Sequence of chain 1.DA:
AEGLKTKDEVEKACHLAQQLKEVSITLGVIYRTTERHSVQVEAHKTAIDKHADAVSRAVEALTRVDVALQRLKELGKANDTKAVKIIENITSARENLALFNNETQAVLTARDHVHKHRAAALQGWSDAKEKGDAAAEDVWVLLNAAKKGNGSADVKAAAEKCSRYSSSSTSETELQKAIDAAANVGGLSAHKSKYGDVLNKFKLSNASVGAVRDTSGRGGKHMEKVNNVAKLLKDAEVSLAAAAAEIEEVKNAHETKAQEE

Binding-site contacts:
Ligand atom O6 contacts residue SER171 of chain 1.DA at 3.3 Å.
Ligand atom N2 contacts residue GLU172 of chain 1.DA at 4.3 Å.
Ligand atom O6 contacts residue GLU172 of chain 1.DA at 4.1 Å.
Ligand atom O6 contacts residue PHE202 of chain 1.DA at 4.5 Å.
Ligand atom C6 contacts residue THR170 of chain 1.DA at 4.2 Å.
Ligand atom C1 contacts residue GLU172 of chain 1.DA at 4.0 Å.
Ligand atom C7 contacts residue ASN206 of chain 1.DA at 4.4 Å.
Ligand atom O6 contacts residue THR170 of chain 1.DA at 3.0 Å (h-bond).
Ligand atom C3 contacts residue ASN206 of chain 1.DA at 3.9 Å.
Ligand atom C4 contacts residue ASN206 of chain 1.DA at 4.3 Å.
Ligand atom C5 contacts residue ASN206 of chain 1.DA at 3.5 Å.
Ligand atom N2 contacts residue ASN206 of chain 1.DA at 3.1 Å (h-bond).
Ligand atom C2 contacts residue ASN206 of chain 1.DA at 2.7 Å.
Ligand atom O5 contacts residue ASN206 of chain 1.DA at 2.3 Å (h-bond).
Ligand atom C5 contacts residue SER171 of chain 1.DA at 4.1 Å.
Ligand atom C6 contacts residue SER171 of chain 1.DA at 3.6 Å.
Ligand atom C5 contacts residue GLU172 of chain 1.DA at 4.4 Å.
Ligand atom C4 contacts residue SER171 of chain 1.DA at 4.4 Å.
Ligand atom O4 contacts residue SER171 of chain 1.DA at 3.5 Å (h-bond).
Ligand atom C1 contacts residue ASN206 of chain 1.DA at 1.4 Å.

This protein binds this small molecule.
Small molecule (SMILES): CC(=O)N[C@@H]1[C@@H](O)[C@H](O)[C@@H](CO)O[C@H]1O